Sequence of chain 1.J:
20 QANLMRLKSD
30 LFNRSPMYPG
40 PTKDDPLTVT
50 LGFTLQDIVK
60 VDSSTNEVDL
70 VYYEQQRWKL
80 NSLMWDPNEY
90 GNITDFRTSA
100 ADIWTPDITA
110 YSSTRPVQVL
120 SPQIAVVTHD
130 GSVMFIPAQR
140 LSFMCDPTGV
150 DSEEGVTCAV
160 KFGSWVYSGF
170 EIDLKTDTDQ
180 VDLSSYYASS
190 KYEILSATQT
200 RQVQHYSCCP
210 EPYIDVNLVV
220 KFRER

A protein and the small-molecule ligand that binds it are described below.
Small molecule (SMILES): CC(=O)N[C@@H]1[C@@H](O)[C@H](O)[C@@H](CO)O[C@H]1O

Binding-site contacts:
Ligand atom C8 contacts residue GLY90 of chain 1.J at 4.1 Å.
Ligand atom O7 contacts residue GLY90 of chain 1.J at 4.3 Å.
Ligand atom C1 contacts residue ASN91 of chain 1.J at 1.4 Å.
Ligand atom C2 contacts residue ASN91 of chain 1.J at 2.5 Å.
Ligand atom C7 contacts residue ASN91 of chain 1.J at 3.3 Å.
Ligand atom C8 contacts residue ASN91 of chain 1.J at 4.3 Å.
Ligand atom C4 contacts residue ASN91 of chain 1.J at 4.3 Å.
Ligand atom O5 contacts residue ASN91 of chain 1.J at 2.4 Å (h-bond).
Ligand atom N2 contacts residue ASN91 of chain 1.J at 2.9 Å (h-bond).
Ligand atom C3 contacts residue ASN91 of chain 1.J at 3.8 Å.
Ligand atom O7 contacts residue ASN91 of chain 1.J at 3.5 Å (h-bond).
Ligand atom C5 contacts residue ASN91 of chain 1.J at 3.7 Å.
Ligand atom C7 contacts residue GLY90 of chain 1.J at 4.4 Å.